Sequence of chain 6.H:
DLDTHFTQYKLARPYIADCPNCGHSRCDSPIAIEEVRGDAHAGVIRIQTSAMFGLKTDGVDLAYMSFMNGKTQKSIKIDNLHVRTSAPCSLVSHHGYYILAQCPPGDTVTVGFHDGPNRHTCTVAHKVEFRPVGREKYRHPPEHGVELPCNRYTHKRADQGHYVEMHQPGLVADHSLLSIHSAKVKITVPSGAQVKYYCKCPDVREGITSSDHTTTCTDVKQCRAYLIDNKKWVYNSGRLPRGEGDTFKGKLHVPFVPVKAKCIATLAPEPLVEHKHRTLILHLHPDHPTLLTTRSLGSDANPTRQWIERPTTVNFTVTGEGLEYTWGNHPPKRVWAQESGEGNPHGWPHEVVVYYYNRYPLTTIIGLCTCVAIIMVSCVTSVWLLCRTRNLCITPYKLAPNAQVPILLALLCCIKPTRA

The small molecule below binds the protein below.
Small molecule (SMILES): CC(=O)N[C@@H]1[C@@H](O)[C@H](O)[C@@H](CO)O[C@H]1O

Binding-site contacts:
Ligand atom O5 contacts residue VAL314 of chain 6.H at 3.8 Å.
Ligand atom O5 contacts residue ASN315 of chain 6.H at 2.4 Å (h-bond).
Ligand atom C6 contacts residue ASN315 of chain 6.H at 4.5 Å.
Ligand atom C8 contacts residue ILE281 of chain 6.H at 4.5 Å (hydrophobic).
Ligand atom C8 contacts residue ASN315 of chain 6.H at 3.5 Å.
Ligand atom C4 contacts residue ASN315 of chain 6.H at 4.3 Å.
Ligand atom C6 contacts residue THR313 of chain 6.H at 4.5 Å.
Ligand atom C5 contacts residue ASN315 of chain 6.H at 3.7 Å.
Ligand atom C1 contacts residue VAL314 of chain 6.H at 4.4 Å (hydrophobic).
Ligand atom C2 contacts residue ASN315 of chain 6.H at 2.5 Å.
Ligand atom C7 contacts residue ASN315 of chain 6.H at 3.3 Å.
Ligand atom O7 contacts residue ASN315 of chain 6.H at 4.2 Å.
Ligand atom C1 contacts residue ASN315 of chain 6.H at 1.4 Å.
Ligand atom C3 contacts residue ASN315 of chain 6.H at 3.8 Å.
Ligand atom N2 contacts residue ASN315 of chain 6.H at 2.8 Å (h-bond).
Ligand atom O5 contacts residue THR313 of chain 6.H at 4.3 Å.